Sequence of chain 1.D:
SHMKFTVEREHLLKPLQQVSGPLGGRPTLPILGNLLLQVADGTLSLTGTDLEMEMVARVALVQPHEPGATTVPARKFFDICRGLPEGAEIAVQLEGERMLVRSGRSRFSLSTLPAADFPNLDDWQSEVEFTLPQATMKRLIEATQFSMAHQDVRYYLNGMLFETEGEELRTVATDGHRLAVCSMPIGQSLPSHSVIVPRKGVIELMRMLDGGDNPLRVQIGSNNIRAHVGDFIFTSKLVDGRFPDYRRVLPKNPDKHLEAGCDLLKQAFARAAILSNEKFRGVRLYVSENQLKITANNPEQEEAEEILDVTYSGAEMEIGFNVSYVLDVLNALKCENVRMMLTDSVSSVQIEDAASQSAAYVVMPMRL

A protein and the small-molecule ligand that binds it are described below.
Small molecule (SMILES): CC(=O)N[C@@H](CCC(N)=O)C(=O)N[C@@H](CC1CCCCC1)C(=O)N(C)[C@@H](CC(=O)O)C(=O)N[C@@H](CC(C)C)C(=O)N[C@@H](Cc1ccccc1)C(=O)O

Binding-site contacts:
Ligand atom CE1 contacts residue VAL364 of chain 1.D at 3.7 Å (hydrophobic).
Ligand atom CA contacts residue GLY194 of chain 1.D at 3.4 Å.
Ligand atom OD1 contacts residue ARG172 of chain 1.D at 2.8 Å (salt-bridge).
Ligand atom CD1 contacts residue PRO383 of chain 1.D at 3.3 Å (hydrophobic).
Ligand atom C contacts residue ARG385 of chain 1.D at 3.5 Å.
Ligand atom CE2 contacts residue THR192 of chain 1.D at 3.6 Å.
Ligand atom C contacts residue MET384 of chain 1.D at 3.6 Å (hydrophobic).
Ligand atom OD2 contacts residue GLY194 of chain 1.D at 3.3 Å (h-bond).
Ligand atom CG contacts residue ARG172 of chain 1.D at 3.6 Å.
Ligand atom CD1 contacts residue ARG196 of chain 1.D at 3.6 Å.
Ligand atom O contacts residue MET384 of chain 1.D at 3.2 Å.
Ligand atom CE1 contacts residue VAL267 of chain 1.D at 3.1 Å (hydrophobic).
Ligand atom C contacts residue GLY194 of chain 1.D at 3.5 Å.
Ligand atom CG contacts residue HIS195 of chain 1.D at 3.4 Å.
Ligand atom OD2 contacts residue ARG172 of chain 1.D at 3.0 Å (salt-bridge).
Ligand atom CG contacts residue GLY194 of chain 1.D at 3.5 Å.
Ligand atom CZ contacts residue THR192 of chain 1.D at 3.7 Å.
Ligand atom CZ contacts residue ARG385 of chain 1.D at 3.4 Å.
Ligand atom NE2 contacts residue PRO383 of chain 1.D at 3.5 Å (h-bond).
Ligand atom OE1 contacts residue TYR343 of chain 1.D at 3.6 Å.
Ligand atom CB contacts residue PRO383 of chain 1.D at 3.4 Å (hydrophobic).
Ligand atom CG contacts residue GLY194 of chain 1.D at 3.4 Å.
Ligand atom OD1 contacts residue GLY194 of chain 1.D at 3.6 Å.
Ligand atom O contacts residue ARG385 of chain 1.D at 2.7 Å (salt-bridge).
Ligand atom N contacts residue GLY194 of chain 1.D at 2.7 Å (h-bond).
Ligand atom O contacts residue HIS195 of chain 1.D at 3.5 Å.
Ligand atom OE1 contacts residue MET384 of chain 1.D at 3.5 Å.
Ligand atom N contacts residue PRO383 of chain 1.D at 3.1 Å (h-bond).
Ligand atom CB contacts residue GLY194 of chain 1.D at 3.4 Å.
Ligand atom CD2 contacts residue VAL267 of chain 1.D at 3.6 Å (hydrophobic).
Ligand atom CE1 contacts residue PRO262 of chain 1.D at 3.5 Å (hydrophobic).
Ligand atom CD contacts residue MET382 of chain 1.D at 3.7 Å (hydrophobic).
Ligand atom CA contacts residue GLY194 of chain 1.D at 3.6 Å.
Ligand atom CB contacts residue MET382 of chain 1.D at 3.4 Å (hydrophobic).
Ligand atom CD1 contacts residue GLY194 of chain 1.D at 3.7 Å.
Ligand atom O contacts residue MET382 of chain 1.D at 3.5 Å.
Ligand atom NE2 contacts residue MET382 of chain 1.D at 2.8 Å (h-bond).
Ligand atom CE2 contacts residue ARG385 of chain 1.D at 3.4 Å.
Ligand atom CZ contacts residue PRO262 of chain 1.D at 3.5 Å (hydrophobic).
Ligand atom CD1 contacts residue HIS195 of chain 1.D at 3.7 Å.